Binding-site contacts:
Ligand atom C4 contacts residue ASN215 of chain 4.A at 4.0 Å.
Ligand atom C5 contacts residue LEU103 of chain 4.A at 3.5 Å (hydrophobic).
Ligand atom C5 contacts residue LEU103 of chain 4.A at 3.0 Å (hydrophobic).
Ligand atom O6 contacts residue THR102 of chain 4.A at 2.4 Å.
Ligand atom O3 contacts residue ASN215 of chain 4.A at 2.1 Å.
Ligand atom C3 contacts residue ASN215 of chain 4.A at 3.5 Å.
Ligand atom C2 contacts residue MET217 of chain 4.A at 3.5 Å (hydrophobic).
Ligand atom O2 contacts residue TYR193 of chain 4.A at 3.9 Å.
Ligand atom O1 contacts residue MET195 of chain 4.A at 3.8 Å.
Ligand atom C1 contacts residue MET195 of chain 4.A at 3.2 Å (hydrophobic).
Ligand atom O3 contacts residue ILE101 of chain 4.A at 3.5 Å.
Ligand atom O1 contacts residue GLN104 of chain 4.A at 3.9 Å.
Ligand atom C5 contacts residue THR102 of chain 4.A at 2.8 Å.
Ligand atom C6 contacts residue LEU103 of chain 4.A at 2.7 Å (hydrophobic).
Ligand atom C2 contacts residue TYR193 of chain 4.A at 3.8 Å (hydrophobic).
Ligand atom O6 contacts residue LEU103 of chain 4.A at 4.0 Å.
Ligand atom C6 contacts residue HIS241 of chain 4.A at 3.7 Å.
Ligand atom O5 contacts residue LEU103 of chain 4.A at 3.0 Å (h-bond).
Ligand atom O6 contacts residue ILE101 of chain 4.A at 2.1 Å (h-bond).
Ligand atom O3 contacts residue TYR194 of chain 4.A at 3.9 Å.
Ligand atom O6 contacts residue HIS241 of chain 4.A at 4.0 Å.
Ligand atom C6 contacts residue THR102 of chain 4.A at 1.9 Å.
Ligand atom O2 contacts residue MET217 of chain 4.A at 3.3 Å (h-bond).
Ligand atom O3 contacts residue MET217 of chain 4.A at 2.5 Å (h-bond).
Ligand atom C4 contacts residue THR102 of chain 4.A at 3.9 Å.
Ligand atom O1 contacts residue TYR194 of chain 4.A at 3.8 Å.
Ligand atom C5 contacts residue HIS263 of chain 4.A at 3.9 Å.
Ligand atom O2 contacts residue ASN215 of chain 4.A at 3.5 Å.
Ligand atom O5 contacts residue LEU103 of chain 4.A at 3.3 Å.
Ligand atom C3 contacts residue MET217 of chain 4.A at 3.2 Å (hydrophobic).
Ligand atom O6 contacts residue LEU103 of chain 4.A at 3.3 Å.
Ligand atom O4 contacts residue ILE101 of chain 4.A at 4.0 Å.
Ligand atom C6 contacts residue LEU103 of chain 4.A at 3.2 Å (hydrophobic).
Ligand atom O5 contacts residue THR102 of chain 4.A at 3.6 Å.
Ligand atom C4 contacts residue HIS263 of chain 4.A at 3.7 Å.
Ligand atom O2 contacts residue MET195 of chain 4.A at 3.6 Å.
Ligand atom O4 contacts residue HIS263 of chain 4.A at 2.6 Å.
Ligand atom O4 contacts residue THR102 of chain 4.A at 3.8 Å.
Ligand atom O4 contacts residue ASN215 of chain 4.A at 3.4 Å (h-bond).
Ligand atom C6 contacts residue ILE101 of chain 4.A at 3.2 Å (hydrophobic).

Sequence of chain 4.A:
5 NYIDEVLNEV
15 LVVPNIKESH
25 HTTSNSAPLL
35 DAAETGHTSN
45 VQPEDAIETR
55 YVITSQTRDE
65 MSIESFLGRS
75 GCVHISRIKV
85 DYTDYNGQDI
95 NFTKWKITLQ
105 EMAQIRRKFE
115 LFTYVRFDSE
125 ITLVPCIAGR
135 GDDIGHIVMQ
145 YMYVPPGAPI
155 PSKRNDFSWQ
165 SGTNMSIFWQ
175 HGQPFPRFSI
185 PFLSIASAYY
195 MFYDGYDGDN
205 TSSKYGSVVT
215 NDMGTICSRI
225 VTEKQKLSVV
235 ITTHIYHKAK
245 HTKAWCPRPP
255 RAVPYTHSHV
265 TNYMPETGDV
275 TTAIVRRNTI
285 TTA

A protein and the small-molecule ligand that binds it are described below.
Small molecule (SMILES): OC[C@H]1O[C@@](CO)(O[C@H]2O[C@H](CO)[C@@H](O)[C@H](O)[C@H]2O)[C@@H](O)[C@@H]1O